Sequence of chain 1.B:
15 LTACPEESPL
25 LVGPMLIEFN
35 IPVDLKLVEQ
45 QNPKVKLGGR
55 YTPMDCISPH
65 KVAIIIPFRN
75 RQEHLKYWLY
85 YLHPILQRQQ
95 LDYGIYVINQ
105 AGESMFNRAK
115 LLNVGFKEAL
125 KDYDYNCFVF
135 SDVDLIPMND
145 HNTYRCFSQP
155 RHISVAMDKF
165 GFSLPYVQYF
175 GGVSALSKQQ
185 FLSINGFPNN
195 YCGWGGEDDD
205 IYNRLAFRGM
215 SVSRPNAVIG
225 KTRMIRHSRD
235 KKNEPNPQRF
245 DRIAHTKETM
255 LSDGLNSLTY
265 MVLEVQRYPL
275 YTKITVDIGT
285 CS

Sequence of chain 1.A:
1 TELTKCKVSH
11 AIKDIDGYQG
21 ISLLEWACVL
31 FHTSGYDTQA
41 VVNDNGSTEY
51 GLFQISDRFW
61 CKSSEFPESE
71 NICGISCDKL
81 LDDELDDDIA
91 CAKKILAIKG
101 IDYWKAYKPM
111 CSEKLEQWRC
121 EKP

Binding-site contacts:
Ligand atom C4 contacts residue TYR173 of chain 1.B at 3.9 Å (hydrophobic).
Ligand atom C3 contacts residue NGA1 of chain 1.I at 3.9 Å.
Ligand atom O6 contacts residue PG41 of chain 1.F at 3.0 Å.
Ligand atom O5 contacts residue PHE31 of chain 1.A at 3.8 Å.
Ligand atom O6 contacts residue PHE164 of chain 1.B at 3.9 Å.
Ligand atom O3 contacts residue ASP203 of chain 1.B at 3.9 Å.
Ligand atom O3 contacts residue GLY200 of chain 1.B at 3.0 Å (h-bond).
Ligand atom O2 contacts residue GLY200 of chain 1.B at 3.5 Å (h-bond).
Ligand atom O5 contacts residue PG41 of chain 1.F at 3.4 Å.
Ligand atom C2 contacts residue TRP198 of chain 1.B at 3.8 Å (hydrophobic).
Ligand atom C3 contacts residue ASP202 of chain 1.B at 3.3 Å.
Ligand atom O4 contacts residue NGA1 of chain 1.I at 2.6 Å (h-bond).
Ligand atom C3 contacts residue ASP203 of chain 1.B at 3.6 Å.
Ligand atom C6 contacts residue NGA1 of chain 1.I at 3.9 Å.
Ligand atom O3 contacts residue NGA1 of chain 1.I at 3.5 Å.
Ligand atom O3 contacts residue GLY199 of chain 1.B at 3.5 Å.
Ligand atom O6 contacts residue TRP198 of chain 1.B at 3.5 Å.
Ligand atom C2 contacts residue ASP203 of chain 1.B at 3.6 Å.
Ligand atom C4 contacts residue NGA1 of chain 1.I at 3.0 Å.
Ligand atom C4 contacts residue TYR170 of chain 1.B at 4.0 Å (hydrophobic).
Ligand atom O4 contacts residue TYR173 of chain 1.B at 3.0 Å.
Ligand atom C1 contacts residue HIS32 of chain 1.A at 3.6 Å.
Ligand atom O2 contacts residue ASP203 of chain 1.B at 2.6 Å (salt-bridge).
Ligand atom O1 contacts residue PG41 of chain 1.F at 3.6 Å.
Ligand atom C4 contacts residue ASP202 of chain 1.B at 3.5 Å.
Ligand atom C5 contacts residue TYR173 of chain 1.B at 3.6 Å (hydrophobic).
Ligand atom C6 contacts residue TYR173 of chain 1.B at 3.4 Å (hydrophobic).
Ligand atom C2 contacts residue TYR170 of chain 1.B at 3.9 Å (hydrophobic).
Ligand atom O4 contacts residue ASP202 of chain 1.B at 2.4 Å (salt-bridge).
Ligand atom O6 contacts residue NGA1 of chain 1.I at 3.4 Å.
Ligand atom C1 contacts residue TYR170 of chain 1.B at 3.4 Å (hydrophobic).
Ligand atom C3 contacts residue TYR170 of chain 1.B at 3.6 Å (hydrophobic).
Ligand atom C6 contacts residue PG41 of chain 1.F at 3.6 Å.
Ligand atom C6 contacts residue PHE164 of chain 1.B at 3.9 Å (hydrophobic).
Ligand atom O5 contacts residue TYR170 of chain 1.B at 3.8 Å.
Ligand atom O1 contacts residue HIS32 of chain 1.A at 3.0 Å (h-bond).
Ligand atom C5 contacts residue TYR170 of chain 1.B at 3.5 Å (hydrophobic).
Ligand atom O5 contacts residue TRP198 of chain 1.B at 3.9 Å.
Ligand atom O3 contacts residue ASP202 of chain 1.B at 2.5 Å (salt-bridge).
Ligand atom C4 contacts residue TRP198 of chain 1.B at 3.9 Å (hydrophobic).

The small molecule below binds the protein below.
Small molecule (SMILES): OC[C@H]1O[C@@H](O)[C@H](O)[C@@H](O)[C@@H]1O